Sequence of chain 1.F:
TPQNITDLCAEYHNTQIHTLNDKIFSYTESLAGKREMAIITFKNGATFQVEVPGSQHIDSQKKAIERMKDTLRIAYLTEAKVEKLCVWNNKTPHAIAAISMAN

Binding-site contacts:
Ligand atom O3 contacts residue TRP88 of chain 1.F at 3.7 Å.
Ligand atom O1 contacts residue GLN56 of chain 1.F at 4.2 Å.
Ligand atom C4 contacts residue GLA1 of chain 1.YA at 0.1 Å.
Ligand atom O2 contacts residue GLA1 of chain 1.YA at 0.2 Å (h-bond).
Ligand atom O3 contacts residue GLA1 of chain 1.YA at 0.1 Å (h-bond).
Ligand atom C2 contacts residue LYS91 of chain 1.F at 3.9 Å.
Ligand atom C6 contacts residue HIS57 of chain 1.F at 3.8 Å.
Ligand atom O5 contacts residue GLN56 of chain 1.F at 3.8 Å.
Ligand atom C2 contacts residue ASN14 of chain 1.F at 3.9 Å.
Ligand atom O4 contacts residue LYS91 of chain 1.F at 2.9 Å (salt-bridge).
Ligand atom C6 contacts residue GLN61 of chain 1.F at 4.0 Å.
Ligand atom O3 contacts residue LYS91 of chain 1.F at 2.8 Å (salt-bridge).
Ligand atom O6 contacts residue HIS57 of chain 1.F at 4.0 Å.
Ligand atom C3 contacts residue GLA1 of chain 1.YA at 0.0 Å.
Ligand atom C2 contacts residue GLA1 of chain 1.YA at 0.1 Å.
Ligand atom O3 contacts residue ASN90 of chain 1.F at 2.6 Å (h-bond).
Ligand atom C4 contacts residue GLU51 of chain 1.F at 3.4 Å.
Ligand atom C6 contacts residue TRP88 of chain 1.F at 3.5 Å (hydrophobic).
Ligand atom C2 contacts residue ASN90 of chain 1.F at 4.0 Å.
Ligand atom C3 contacts residue ASN14 of chain 1.F at 3.9 Å.
Ligand atom C6 contacts residue GLA1 of chain 1.YA at 0.2 Å.
Ligand atom O4 contacts residue GLU51 of chain 1.F at 2.8 Å (salt-bridge).
Ligand atom C5 contacts residue GLA1 of chain 1.YA at 0.1 Å.
Ligand atom O6 contacts residue GLN61 of chain 1.F at 3.0 Å (h-bond).
Ligand atom O1 contacts residue GLA1 of chain 1.YA at 1.3 Å.
Ligand atom O6 contacts residue GLA1 of chain 1.YA at 0.4 Å (h-bond).
Ligand atom O4 contacts residue GLA1 of chain 1.YA at 0.2 Å (h-bond).
Ligand atom C3 contacts residue LYS91 of chain 1.F at 3.7 Å.
Ligand atom C1 contacts residue GLA1 of chain 1.YA at 0.2 Å.
Ligand atom C4 contacts residue LYS91 of chain 1.F at 3.8 Å.
Ligand atom C4 contacts residue TRP88 of chain 1.F at 3.6 Å (hydrophobic).
Ligand atom O6 contacts residue GLN56 of chain 1.F at 4.1 Å.
Ligand atom O4 contacts residue GLN56 of chain 1.F at 3.4 Å.
Ligand atom O6 contacts residue TRP88 of chain 1.F at 3.3 Å.
Ligand atom C3 contacts residue ASN90 of chain 1.F at 3.5 Å.
Ligand atom C5 contacts residue TRP88 of chain 1.F at 3.5 Å (hydrophobic).
Ligand atom C3 contacts residue TRP88 of chain 1.F at 3.7 Å (hydrophobic).
Ligand atom O2 contacts residue ASN14 of chain 1.F at 3.0 Å (h-bond).
Ligand atom O5 contacts residue GLA1 of chain 1.YA at 0.1 Å (h-bond).
Ligand atom O2 contacts residue ASN90 of chain 1.F at 3.0 Å (h-bond).

The protein below binds the small molecule below.
Small molecule (SMILES): OC[C@H]1O[C@@H](O)[C@H](O)[C@@H](O)[C@H]1O